Binding-site contacts:
Ligand atom C12 contacts residue LEU190 of chain 1.A at 3.6 Å (hydrophobic).
Ligand atom N07 contacts residue TYR285 of chain 1.A at 3.2 Å.
Ligand atom C06 contacts residue TYR285 of chain 1.A at 3.6 Å (hydrophobic).
Ligand atom C21 contacts residue SER116 of chain 1.A at 2.9 Å.
Ligand atom C16 contacts residue ASN286 of chain 1.A at 4.0 Å.
Ligand atom C16 contacts residue TRP282 of chain 1.A at 3.9 Å (hydrophobic).
Ligand atom N14 contacts residue TYR285 of chain 1.A at 4.0 Å.
Ligand atom C20 contacts residue TRP164 of chain 1.A at 3.8 Å (hydrophobic).
Ligand atom C12 contacts residue VAL289 of chain 1.A at 3.7 Å (hydrophobic).
Ligand atom C18 contacts residue ASN117 of chain 1.A at 3.8 Å.
Ligand atom C01 contacts residue ASP112 of chain 1.A at 3.9 Å.
Ligand atom C16 contacts residue GLY203 of chain 1.A at 3.9 Å.
Ligand atom C21 contacts residue ASP112 of chain 1.A at 3.8 Å.
Ligand atom C08 contacts residue TYR285 of chain 1.A at 3.7 Å (hydrophobic).
Ligand atom C10 contacts residue TRP164 of chain 1.A at 3.9 Å (hydrophobic).
Ligand atom C01 contacts residue TYR312 of chain 1.A at 3.6 Å (hydrophobic).
Ligand atom C17 contacts residue GLY203 of chain 1.A at 3.6 Å.
Ligand atom C15 contacts residue TRP164 of chain 1.A at 3.7 Å (hydrophobic).
Ligand atom C16 contacts residue TRP164 of chain 1.A at 3.6 Å (hydrophobic).
Ligand atom C17 contacts residue TRP282 of chain 1.A at 3.9 Å (hydrophobic).
Ligand atom C13 contacts residue TYR285 of chain 1.A at 3.9 Å (hydrophobic).
Ligand atom C03 contacts residue TYR308 of chain 1.A at 3.8 Å (hydrophobic).
Ligand atom C18 contacts residue SER116 of chain 1.A at 3.4 Å.
Ligand atom C03 contacts residue TYR285 of chain 1.A at 3.6 Å (hydrophobic).
Ligand atom C17 contacts residue TRP164 of chain 1.A at 3.5 Å (hydrophobic).
Ligand atom N14 contacts residue ASN286 of chain 1.A at 3.3 Å (h-bond).
Ligand atom C08 contacts residue TRP164 of chain 1.A at 3.7 Å (hydrophobic).
Ligand atom C01 contacts residue CYS311 of chain 1.A at 3.7 Å (hydrophobic).
Ligand atom N02 contacts residue ASP112 of chain 1.A at 3.4 Å (salt-bridge).
Ligand atom C18 contacts residue TRP282 of chain 1.A at 3.9 Å (hydrophobic).
Ligand atom C11 contacts residue VAL289 of chain 1.A at 3.6 Å (hydrophobic).
Ligand atom C19 contacts residue TRP164 of chain 1.A at 3.9 Å (hydrophobic).
Ligand atom C18 contacts residue TRP164 of chain 1.A at 3.7 Å (hydrophobic).
Ligand atom C19 contacts residue SER116 of chain 1.A at 3.0 Å.
Ligand atom C11 contacts residue THR199 of chain 1.A at 3.5 Å.
Ligand atom C09 contacts residue TRP164 of chain 1.A at 3.6 Å (hydrophobic).
Ligand atom C22 contacts residue SER116 of chain 1.A at 3.9 Å.
Ligand atom N05 contacts residue TYR285 of chain 1.A at 3.8 Å.
Ligand atom C10 contacts residue ALA200 of chain 1.A at 3.7 Å (hydrophobic).
Ligand atom C04 contacts residue TYR285 of chain 1.A at 3.3 Å (hydrophobic).

This protein binds this small molecule.
Small molecule (SMILES): CN1CCN(C2=Nc3ccccc3Nc3ccccc32)CC1

Sequence of chain 1.A:
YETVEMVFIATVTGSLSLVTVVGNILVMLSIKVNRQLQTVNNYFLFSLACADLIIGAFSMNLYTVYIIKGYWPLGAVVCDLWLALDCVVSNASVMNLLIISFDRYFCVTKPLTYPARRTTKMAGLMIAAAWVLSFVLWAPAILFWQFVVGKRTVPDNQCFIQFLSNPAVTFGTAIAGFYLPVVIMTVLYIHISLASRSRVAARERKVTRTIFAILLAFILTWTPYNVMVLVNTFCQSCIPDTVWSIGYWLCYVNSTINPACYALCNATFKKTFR